This small molecule binds to this protein.
Small molecule (SMILES): CN(C)c1ccc2c(-c3cc(C(=O)NCCOCCOCCCCCCCl)ccc3C(=O)O)c3ccc(=[N+](C)C)cc-3oc2c1

Sequence of chain 1.B:
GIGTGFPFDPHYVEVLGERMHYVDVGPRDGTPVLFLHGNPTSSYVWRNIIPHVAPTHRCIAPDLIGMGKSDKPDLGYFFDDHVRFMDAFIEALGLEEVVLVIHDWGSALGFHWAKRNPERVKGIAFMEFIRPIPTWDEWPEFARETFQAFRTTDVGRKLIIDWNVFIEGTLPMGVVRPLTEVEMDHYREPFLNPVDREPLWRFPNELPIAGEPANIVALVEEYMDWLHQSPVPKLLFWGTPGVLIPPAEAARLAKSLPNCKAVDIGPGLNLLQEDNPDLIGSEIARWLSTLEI

Binding-site contacts:
Ligand atom O contacts residue THR170 of chain 1.B at 3.6 Å.
Ligand atom C17 contacts residue ASN270 of chain 1.B at 3.6 Å.
Ligand atom O2 contacts residue GLY169 of chain 1.B at 3.5 Å.
Ligand atom C10 contacts residue THR170 of chain 1.B at 4.0 Å.
Ligand atom O2 contacts residue VAL165 of chain 1.B at 4.0 Å.
Ligand atom C18 contacts residue ASN270 of chain 1.B at 3.6 Å.
Ligand atom C15 contacts residue ASN270 of chain 1.B at 4.0 Å.
Ligand atom C13 contacts residue ALA143 of chain 1.B at 4.0 Å (hydrophobic).
Ligand atom O contacts residue ALA143 of chain 1.B at 3.4 Å.
Ligand atom C12 contacts residue MET173 of chain 1.B at 3.7 Å (hydrophobic).
Ligand atom C19 contacts residue ASP104 of chain 1.B at 2.4 Å.
Ligand atom C8 contacts residue MET173 of chain 1.B at 3.4 Å (hydrophobic).
Ligand atom C12 contacts residue ALA143 of chain 1.B at 3.7 Å (hydrophobic).
Ligand atom C13 contacts residue PHE142 of chain 1.B at 4.0 Å (hydrophobic).
Ligand atom N contacts residue GLU168 of chain 1.B at 3.6 Å.
Ligand atom C15 contacts residue GLY174 of chain 1.B at 3.9 Å.
Ligand atom N1 contacts residue MET173 of chain 1.B at 3.9 Å.
Ligand atom C10 contacts residue THR146 of chain 1.B at 3.9 Å.
Ligand atom O1 contacts residue PHE147 of chain 1.B at 3.6 Å.
Ligand atom C20 contacts residue ASP104 of chain 1.B at 1.4 Å.
Ligand atom C13 contacts residue THR170 of chain 1.B at 4.0 Å.
Ligand atom C4 contacts residue GLY169 of chain 1.B at 3.9 Å.
Ligand atom C contacts residue GLU168 of chain 1.B at 3.8 Å.
Ligand atom C19 contacts residue ASN270 of chain 1.B at 4.0 Å.
Ligand atom C11 contacts residue THR146 of chain 1.B at 3.9 Å.
Ligand atom C16 contacts residue ASN270 of chain 1.B at 4.0 Å.
Ligand atom C21 contacts residue THR146 of chain 1.B at 3.3 Å.
Ligand atom C contacts residue TRP163 of chain 1.B at 3.6 Å (hydrophobic).
Ligand atom C18 contacts residue ASP104 of chain 1.B at 3.1 Å.
Ligand atom C15 contacts residue THR170 of chain 1.B at 3.9 Å.
Ligand atom C1 contacts residue GLU168 of chain 1.B at 3.5 Å.
Ligand atom C16 contacts residue THR170 of chain 1.B at 3.9 Å.
Ligand atom O2 contacts residue THR170 of chain 1.B at 2.8 Å (h-bond).
Ligand atom O1 contacts residue THR170 of chain 1.B at 3.7 Å.
Ligand atom N1 contacts residue THR146 of chain 1.B at 3.6 Å.
Ligand atom C13 contacts residue MET173 of chain 1.B at 3.7 Å (hydrophobic).
Ligand atom O contacts residue PHE147 of chain 1.B at 3.4 Å.
Ligand atom C9 contacts residue MET173 of chain 1.B at 3.6 Å (hydrophobic).
Ligand atom C10 contacts residue MET173 of chain 1.B at 3.6 Å (hydrophobic).
Ligand atom C5 contacts residue GLY169 of chain 1.B at 4.0 Å.